Binding-site contacts:
Ligand atom C8 contacts residue PHE133 of chain 1.D at 3.4 Å (hydrophobic).
Ligand atom C7 contacts residue ASN155 of chain 1.A at 3.9 Å.
Ligand atom C5 contacts residue THR135 of chain 1.A at 3.9 Å.
Ligand atom C1 contacts residue SER131 of chain 1.A at 3.6 Å.
Ligand atom C5 contacts residue ASN155 of chain 1.A at 3.6 Å.
Ligand atom O4 contacts residue ASP322 of chain 1.A at 3.9 Å.
Ligand atom O5 contacts residue ASN155 of chain 1.A at 2.3 Å (h-bond).
Ligand atom O5 contacts residue ASP73 of chain 1.D at 3.7 Å.
Ligand atom C8 contacts residue ASN155 of chain 1.A at 3.5 Å.
Ligand atom O3 contacts residue TYR172 of chain 1.A at 2.5 Å (h-bond).
Ligand atom C8 contacts residue TYR172 of chain 1.A at 3.9 Å (hydrophobic).
Ligand atom N2 contacts residue SER131 of chain 1.A at 3.2 Å (h-bond).
Ligand atom N2 contacts residue ASN155 of chain 1.A at 2.9 Å (h-bond).
Ligand atom O6 contacts residue MET75 of chain 1.D at 3.7 Å.
Ligand atom O3 contacts residue ASP322 of chain 1.A at 3.2 Å (salt-bridge).
Ligand atom C8 contacts residue ASP129 of chain 1.A at 3.5 Å.
Ligand atom C5 contacts residue NAG1 of chain 1.F at 3.8 Å.
Ligand atom O2 contacts residue MET75 of chain 1.D at 3.1 Å.
Ligand atom C3 contacts residue ASN155 of chain 1.A at 3.8 Å.
Ligand atom C5 contacts residue MET75 of chain 1.D at 4.0 Å (hydrophobic).
Ligand atom O7 contacts residue SER157 of chain 1.A at 3.9 Å.
Ligand atom C8 contacts residue CYS156 of chain 1.A at 3.9 Å (hydrophobic).
Ligand atom C1 contacts residue THR135 of chain 1.A at 4.0 Å.
Ligand atom C1 contacts residue MET75 of chain 1.D at 3.7 Å (hydrophobic).
Ligand atom C6 contacts residue THR135 of chain 1.A at 3.5 Å.
Ligand atom C4 contacts residue MET75 of chain 1.D at 3.9 Å (hydrophobic).
Ligand atom O7 contacts residue TYR172 of chain 1.A at 3.6 Å.
Ligand atom O5 contacts residue MET75 of chain 1.D at 3.1 Å (h-bond).
Ligand atom O6 contacts residue ASP73 of chain 1.D at 1.4 Å.
Ligand atom C5 contacts residue ASP73 of chain 1.D at 3.7 Å.
Ligand atom C3 contacts residue TYR172 of chain 1.A at 3.2 Å (hydrophobic).
Ligand atom C4 contacts residue ASP322 of chain 1.A at 3.5 Å.
Ligand atom C2 contacts residue ASN155 of chain 1.A at 2.4 Å.
Ligand atom O5 contacts residue THR135 of chain 1.A at 3.0 Å.
Ligand atom O4 contacts residue MET75 of chain 1.D at 3.1 Å (h-bond).
Ligand atom C3 contacts residue MET75 of chain 1.D at 3.6 Å (hydrophobic).
Ligand atom C1 contacts residue ASN155 of chain 1.A at 1.4 Å.
Ligand atom C3 contacts residue ASP322 of chain 1.A at 3.8 Å.
Ligand atom C8 contacts residue SER157 of chain 1.A at 3.6 Å.
Ligand atom C6 contacts residue ASP73 of chain 1.D at 2.7 Å.

This protein binds this small molecule.
Small molecule (SMILES): CC(=O)N[C@H]1[C@H](O[C@H]2[C@H](O)[C@@H](NC(C)=O)CO[C@@H]2CO[C@@H]2O[C@@H](C)[C@@H](O)[C@@H](O)[C@@H]2O)O[C@H](CO)[C@@H](O[C@@H]2O[C@H](CO)[C@@H](O)[C@H](O)[C@@H]2O)[C@@H]1O

Sequence of chain 1.A:
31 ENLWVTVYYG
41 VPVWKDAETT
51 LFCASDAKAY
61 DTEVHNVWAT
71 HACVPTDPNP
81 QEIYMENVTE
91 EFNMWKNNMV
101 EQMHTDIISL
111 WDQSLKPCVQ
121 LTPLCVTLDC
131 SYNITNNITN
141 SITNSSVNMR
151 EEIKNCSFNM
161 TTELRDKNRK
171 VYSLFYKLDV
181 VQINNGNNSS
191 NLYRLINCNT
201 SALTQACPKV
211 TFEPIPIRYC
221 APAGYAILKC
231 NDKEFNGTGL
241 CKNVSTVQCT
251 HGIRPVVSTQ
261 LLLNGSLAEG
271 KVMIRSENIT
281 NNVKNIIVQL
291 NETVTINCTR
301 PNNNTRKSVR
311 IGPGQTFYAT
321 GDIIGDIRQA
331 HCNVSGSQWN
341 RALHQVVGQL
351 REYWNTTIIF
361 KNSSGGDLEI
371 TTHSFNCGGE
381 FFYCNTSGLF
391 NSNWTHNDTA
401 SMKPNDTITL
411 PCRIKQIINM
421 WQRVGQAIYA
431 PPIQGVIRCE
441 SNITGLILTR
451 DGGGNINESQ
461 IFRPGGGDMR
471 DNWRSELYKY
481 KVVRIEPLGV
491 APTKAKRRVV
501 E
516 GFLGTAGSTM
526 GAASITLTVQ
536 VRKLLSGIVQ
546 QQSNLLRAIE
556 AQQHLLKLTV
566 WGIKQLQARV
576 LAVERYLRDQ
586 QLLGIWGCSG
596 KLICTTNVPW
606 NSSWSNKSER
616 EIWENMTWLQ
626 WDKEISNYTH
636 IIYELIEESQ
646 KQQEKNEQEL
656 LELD

Sequence of chain 1.D:
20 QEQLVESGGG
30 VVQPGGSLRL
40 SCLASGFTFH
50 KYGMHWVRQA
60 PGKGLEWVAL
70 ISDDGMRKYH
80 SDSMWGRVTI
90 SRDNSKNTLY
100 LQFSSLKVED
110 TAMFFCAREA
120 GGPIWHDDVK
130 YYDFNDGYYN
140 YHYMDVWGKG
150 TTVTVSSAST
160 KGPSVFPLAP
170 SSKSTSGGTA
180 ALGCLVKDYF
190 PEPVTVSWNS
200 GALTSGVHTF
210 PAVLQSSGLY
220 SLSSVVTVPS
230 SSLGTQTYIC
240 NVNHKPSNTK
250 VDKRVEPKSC